Binding-site contacts:
Ligand atom C15 contacts residue PHE88 of chain 1.A at 3.7 Å (hydrophobic).
Ligand atom CL01 contacts residue N5R1 of chain 1.C at 3.5 Å.
Ligand atom C07 contacts residue TYR23 of chain 1.A at 3.9 Å (hydrophobic).
Ligand atom C10 contacts residue N5R1 of chain 1.C at 3.6 Å.
Ligand atom C13 contacts residue LEU63 of chain 1.A at 3.5 Å (hydrophobic).
Ligand atom O18 contacts residue ASP153 of chain 1.A at 2.8 Å (salt-bridge).
Ligand atom O18 contacts residue PO41 of chain 1.D at 3.2 Å (h-bond).
Ligand atom C21 contacts residue VAL72 of chain 1.A at 3.4 Å (hydrophobic).
Ligand atom C22 contacts residue LEU63 of chain 1.A at 3.9 Å (hydrophobic).
Ligand atom C03 contacts residue TYR23 of chain 1.A at 3.6 Å (hydrophobic).
Ligand atom C21 contacts residue PHE88 of chain 1.A at 3.8 Å (hydrophobic).
Ligand atom C02 contacts residue TYR23 of chain 1.A at 3.3 Å (hydrophobic).
Ligand atom C06 contacts residue TYR23 of chain 1.A at 3.5 Å (hydrophobic).
Ligand atom C05 contacts residue ILE43 of chain 1.A at 3.6 Å (hydrophobic).
Ligand atom O17 contacts residue ASP153 of chain 1.A at 3.3 Å.
Ligand atom C06 contacts residue LEU86 of chain 1.A at 3.8 Å (hydrophobic).
Ligand atom C10 contacts residue LEU63 of chain 1.A at 3.8 Å (hydrophobic).
Ligand atom CL01 contacts residue ALA157 of chain 1.A at 3.9 Å.
Ligand atom C04 contacts residue LEU156 of chain 1.A at 3.4 Å (hydrophobic).
Ligand atom C09 contacts residue LEU63 of chain 1.A at 3.6 Å (hydrophobic).
Ligand atom O19 contacts residue LYS41 of chain 1.A at 3.1 Å (salt-bridge).
Ligand atom C14 contacts residue LEU63 of chain 1.A at 3.5 Å (hydrophobic).
Ligand atom CL01 contacts residue VAL164 of chain 1.A at 3.7 Å.
Ligand atom C02 contacts residue N5R1 of chain 1.C at 3.5 Å.
Ligand atom C03 contacts residue LEU156 of chain 1.A at 3.6 Å (hydrophobic).
Ligand atom C12 contacts residue LEU74 of chain 1.A at 3.8 Å (hydrophobic).
Ligand atom O18 contacts residue ALA152 of chain 1.A at 3.7 Å.
Ligand atom O18 contacts residue LYS41 of chain 1.A at 3.5 Å (salt-bridge).
Ligand atom CL01 contacts residue VAL162 of chain 1.A at 3.7 Å.
Ligand atom C05 contacts residue TYR23 of chain 1.A at 3.2 Å (hydrophobic).
Ligand atom O19 contacts residue PHE88 of chain 1.A at 3.5 Å.
Ligand atom O17 contacts residue PHE154 of chain 1.A at 3.0 Å (h-bond).
Ligand atom N08 contacts residue LEU86 of chain 1.A at 3.8 Å.
Ligand atom S16 contacts residue ASP153 of chain 1.A at 3.7 Å.
Ligand atom C06 contacts residue ILE43 of chain 1.A at 3.7 Å (hydrophobic).
Ligand atom C12 contacts residue LEU63 of chain 1.A at 3.5 Å (hydrophobic).
Ligand atom C20 contacts residue VAL72 of chain 1.A at 3.5 Å (hydrophobic).
Ligand atom C20 contacts residue PHE88 of chain 1.A at 3.5 Å (hydrophobic).
Ligand atom C11 contacts residue LEU63 of chain 1.A at 3.9 Å (hydrophobic).
Ligand atom C11 contacts residue LYS64 of chain 1.A at 3.6 Å.

This small molecule binds to this protein.
Small molecule (SMILES): O=S(=O)(O)c1cccc2cccc(Nc3ccc(Cl)cc3)c12

Sequence of chain 1.A:
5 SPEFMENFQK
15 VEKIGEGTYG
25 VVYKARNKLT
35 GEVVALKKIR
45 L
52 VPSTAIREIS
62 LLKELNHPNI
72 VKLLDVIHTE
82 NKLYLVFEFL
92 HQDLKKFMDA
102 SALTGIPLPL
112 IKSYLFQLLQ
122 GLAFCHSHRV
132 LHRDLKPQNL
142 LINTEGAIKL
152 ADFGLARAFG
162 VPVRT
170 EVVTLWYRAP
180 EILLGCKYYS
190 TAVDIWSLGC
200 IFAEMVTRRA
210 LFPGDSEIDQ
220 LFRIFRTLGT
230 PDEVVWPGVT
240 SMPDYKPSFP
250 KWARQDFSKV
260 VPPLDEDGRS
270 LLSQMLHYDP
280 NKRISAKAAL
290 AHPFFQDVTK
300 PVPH